This small molecule binds to this protein.
Small molecule (SMILES): CC(=O)N[C@@H]1[C@@H](O)[C@H](O)[C@@H](CO)O[C@H]1O

Binding-site contacts:
Ligand atom C3 contacts residue ASN211 of chain 1.A at 3.8 Å.
Ligand atom C2 contacts residue ASN211 of chain 1.A at 2.4 Å.
Ligand atom C6 contacts residue ASN214 of chain 1.A at 3.5 Å.
Ligand atom C7 contacts residue VAL177 of chain 1.A at 4.5 Å (hydrophobic).
Ligand atom C7 contacts residue ASN211 of chain 1.A at 3.4 Å.
Ligand atom C1 contacts residue ASN211 of chain 1.A at 1.4 Å.
Ligand atom C5 contacts residue ASN211 of chain 1.A at 3.6 Å.
Ligand atom C4 contacts residue ASN211 of chain 1.A at 4.2 Å.
Ligand atom O6 contacts residue ASN214 of chain 1.A at 4.2 Å.
Ligand atom C1 contacts residue ASN214 of chain 1.A at 4.2 Å.
Ligand atom O7 contacts residue VAL177 of chain 1.A at 4.3 Å.
Ligand atom O5 contacts residue ASN214 of chain 1.A at 3.4 Å.
Ligand atom C5 contacts residue ASN214 of chain 1.A at 3.9 Å.
Ligand atom O7 contacts residue ASN211 of chain 1.A at 3.6 Å (h-bond).
Ligand atom N2 contacts residue ASN211 of chain 1.A at 2.9 Å (h-bond).
Ligand atom O7 contacts residue SER178 of chain 1.A at 3.9 Å.
Ligand atom O6 contacts residue TYR186 of chain 1.A at 4.4 Å.
Ligand atom C8 contacts residue VAL177 of chain 1.A at 4.2 Å (hydrophobic).
Ligand atom C7 contacts residue SER178 of chain 1.A at 4.4 Å.
Ligand atom C8 contacts residue SER178 of chain 1.A at 4.2 Å.
Ligand atom O7 contacts residue MET182 of chain 1.A at 3.9 Å.
Ligand atom C8 contacts residue ASN211 of chain 1.A at 4.3 Å.
Ligand atom C8 contacts residue GLN174 of chain 1.A at 3.5 Å.
Ligand atom O5 contacts residue ASN211 of chain 1.A at 2.4 Å (h-bond).

Sequence of chain 1.A:
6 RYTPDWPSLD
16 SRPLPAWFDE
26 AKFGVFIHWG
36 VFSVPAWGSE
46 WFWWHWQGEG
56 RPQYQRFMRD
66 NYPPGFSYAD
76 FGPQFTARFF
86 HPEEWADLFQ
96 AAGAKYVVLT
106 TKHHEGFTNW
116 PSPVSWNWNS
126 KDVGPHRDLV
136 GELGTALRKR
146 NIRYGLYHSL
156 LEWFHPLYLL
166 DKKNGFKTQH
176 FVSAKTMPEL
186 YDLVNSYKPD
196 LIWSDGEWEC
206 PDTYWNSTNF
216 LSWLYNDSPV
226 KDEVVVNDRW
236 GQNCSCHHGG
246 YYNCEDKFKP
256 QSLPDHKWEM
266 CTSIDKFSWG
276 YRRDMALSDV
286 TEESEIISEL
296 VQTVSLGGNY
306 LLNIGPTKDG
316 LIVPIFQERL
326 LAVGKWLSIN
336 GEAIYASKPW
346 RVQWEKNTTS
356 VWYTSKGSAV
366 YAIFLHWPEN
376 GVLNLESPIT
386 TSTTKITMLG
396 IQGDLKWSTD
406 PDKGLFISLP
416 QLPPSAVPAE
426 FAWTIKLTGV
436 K